Sequence of chain 3.C:
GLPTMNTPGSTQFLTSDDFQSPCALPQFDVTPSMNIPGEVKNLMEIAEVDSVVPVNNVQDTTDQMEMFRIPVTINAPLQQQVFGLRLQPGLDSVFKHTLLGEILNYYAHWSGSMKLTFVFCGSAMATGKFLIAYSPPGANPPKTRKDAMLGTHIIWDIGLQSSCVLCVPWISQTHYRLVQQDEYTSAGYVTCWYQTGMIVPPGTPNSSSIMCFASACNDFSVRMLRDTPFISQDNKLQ

Sequence of chain 2.C:
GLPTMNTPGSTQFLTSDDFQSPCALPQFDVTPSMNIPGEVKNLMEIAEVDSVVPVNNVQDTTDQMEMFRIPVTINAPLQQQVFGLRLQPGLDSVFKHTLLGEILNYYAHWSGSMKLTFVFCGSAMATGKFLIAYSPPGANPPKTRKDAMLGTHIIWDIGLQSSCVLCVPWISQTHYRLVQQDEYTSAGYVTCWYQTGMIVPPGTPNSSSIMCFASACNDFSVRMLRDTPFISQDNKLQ

This small molecule binds to this protein.
Small molecule (SMILES): Cc1cc(CCCCCCCOc2ccc(C3=NCCO3)cc2)on1

Sequence of chain 2.A:
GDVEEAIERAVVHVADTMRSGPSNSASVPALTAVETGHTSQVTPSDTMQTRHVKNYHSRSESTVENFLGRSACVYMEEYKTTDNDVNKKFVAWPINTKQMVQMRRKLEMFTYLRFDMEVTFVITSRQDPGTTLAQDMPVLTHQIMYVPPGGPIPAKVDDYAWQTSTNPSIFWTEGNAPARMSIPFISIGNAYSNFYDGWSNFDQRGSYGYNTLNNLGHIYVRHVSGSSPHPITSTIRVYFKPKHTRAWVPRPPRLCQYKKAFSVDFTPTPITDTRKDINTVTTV

Binding-site contacts:
Ligand atom C4B contacts residue TYR146 of chain 2.A at 3.7 Å (hydrophobic).
Ligand atom C2C contacts residue THR97 of chain 2.A at 3.9 Å.
Ligand atom O1 contacts residue THR97 of chain 2.A at 3.4 Å (h-bond).
Ligand atom C3B contacts residue ILE219 of chain 2.A at 3.8 Å (hydrophobic).
Ligand atom N3A contacts residue TYR146 of chain 2.A at 4.0 Å.
Ligand atom C5A contacts residue ILE170 of chain 2.A at 3.8 Å (hydrophobic).
Ligand atom C2A contacts residue MET181 of chain 2.A at 3.7 Å (hydrophobic).
Ligand atom C5A contacts residue ILE144 of chain 2.A at 3.7 Å (hydrophobic).
Ligand atom N3A contacts residue ALA24 of chain 2.C at 3.8 Å.
Ligand atom C31 contacts residue W711 of chain 2.F at 3.0 Å.
Ligand atom C1C contacts residue PHE115 of chain 2.A at 3.9 Å (hydrophobic).
Ligand atom C31 contacts residue LEU216 of chain 2.A at 3.4 Å (hydrophobic).
Ligand atom O1B contacts residue ILE95 of chain 2.A at 3.6 Å.
Ligand atom C1B contacts residue ILE183 of chain 2.A at 4.0 Å (hydrophobic).
Ligand atom C5B contacts residue TYR146 of chain 2.A at 3.4 Å (hydrophobic).
Ligand atom C4 contacts residue TYR192 of chain 2.A at 3.5 Å (hydrophobic).
Ligand atom C3C contacts residue LEU216 of chain 2.A at 3.7 Å (hydrophobic).
Ligand atom C4A contacts residue LEU14 of chain 3.C at 4.0 Å (hydrophobic).
Ligand atom C3C contacts residue TYR192 of chain 2.A at 4.0 Å (hydrophobic).
Ligand atom N2 contacts residue THR97 of chain 2.A at 3.7 Å.
Ligand atom C5A contacts residue PRO168 of chain 2.A at 4.0 Å (hydrophobic).
Ligand atom N2 contacts residue W711 of chain 2.F at 2.9 Å.
Ligand atom C2B contacts residue ILE219 of chain 2.A at 3.8 Å (hydrophobic).
Ligand atom C4C contacts residue MET117 of chain 2.A at 3.9 Å (hydrophobic).
Ligand atom O1A contacts residue PHE121 of chain 2.A at 4.0 Å.
Ligand atom C2C contacts residue LEU216 of chain 2.A at 3.7 Å (hydrophobic).
Ligand atom N3A contacts residue MET181 of chain 2.A at 3.3 Å.
Ligand atom C4A contacts residue MET181 of chain 2.A at 3.6 Å (hydrophobic).
Ligand atom C5B contacts residue ILE183 of chain 2.A at 3.7 Å (hydrophobic).
Ligand atom O1 contacts residue W711 of chain 2.F at 3.7 Å.
Ligand atom C31 contacts residue ASN214 of chain 2.A at 3.3 Å.
Ligand atom C4B contacts residue ILE183 of chain 2.A at 4.0 Å (hydrophobic).
Ligand atom C4A contacts residue ILE170 of chain 2.A at 3.9 Å (hydrophobic).
Ligand atom C6B contacts residue ILE183 of chain 2.A at 3.6 Å (hydrophobic).
Ligand atom C4A contacts residue ALA24 of chain 2.C at 4.0 Å (hydrophobic).
Ligand atom C6B contacts residue TYR146 of chain 2.A at 3.8 Å (hydrophobic).
Ligand atom C6C contacts residue ILE186 of chain 2.A at 3.9 Å (hydrophobic).
Ligand atom C2A contacts residue TYR146 of chain 2.A at 3.7 Å (hydrophobic).
Ligand atom C3 contacts residue W711 of chain 2.F at 3.2 Å.
Ligand atom C1C contacts residue THR97 of chain 2.A at 3.9 Å.